This protein binds this small molecule.
Small molecule (SMILES): CC(=O)N[C@H]1[C@H](O[C@H]2[C@H](O)[C@@H](NC(C)=O)CO[C@@H]2CO)O[C@H](CO)[C@@H](O)[C@@H]1O

Sequence of chain 1.C:
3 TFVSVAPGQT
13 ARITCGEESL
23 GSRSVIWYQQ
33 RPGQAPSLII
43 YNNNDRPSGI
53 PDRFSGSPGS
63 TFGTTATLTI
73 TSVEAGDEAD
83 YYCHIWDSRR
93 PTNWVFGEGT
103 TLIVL

Sequence of chain 1.A:
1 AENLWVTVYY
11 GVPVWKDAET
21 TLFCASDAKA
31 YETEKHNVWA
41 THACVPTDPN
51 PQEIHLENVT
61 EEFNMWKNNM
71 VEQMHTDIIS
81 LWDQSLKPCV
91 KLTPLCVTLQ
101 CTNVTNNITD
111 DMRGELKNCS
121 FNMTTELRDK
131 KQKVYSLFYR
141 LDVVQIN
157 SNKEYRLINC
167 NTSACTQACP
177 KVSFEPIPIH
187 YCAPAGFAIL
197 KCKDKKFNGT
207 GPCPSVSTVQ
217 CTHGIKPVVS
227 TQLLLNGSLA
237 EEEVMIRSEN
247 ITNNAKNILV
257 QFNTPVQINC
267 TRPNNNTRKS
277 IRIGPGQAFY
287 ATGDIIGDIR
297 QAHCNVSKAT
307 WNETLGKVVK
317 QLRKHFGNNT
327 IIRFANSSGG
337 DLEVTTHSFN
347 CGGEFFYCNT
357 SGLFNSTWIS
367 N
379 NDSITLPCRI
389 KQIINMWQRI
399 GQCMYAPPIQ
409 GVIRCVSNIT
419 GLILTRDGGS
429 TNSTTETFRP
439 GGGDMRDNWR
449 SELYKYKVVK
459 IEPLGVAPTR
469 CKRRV

Binding-site contacts:
Ligand atom O6 contacts residue ASN271 of chain 1.A at 4.4 Å.
Ligand atom C7 contacts residue PHE64 of chain 1.C at 4.5 Å (hydrophobic).
Ligand atom C6 contacts residue ILE292 of chain 1.A at 4.4 Å (hydrophobic).
Ligand atom O5 contacts residue ILE292 of chain 1.A at 3.3 Å.
Ligand atom C1 contacts residue ILE292 of chain 1.A at 3.9 Å (hydrophobic).
Ligand atom C4 contacts residue ASN271 of chain 1.A at 4.2 Å.
Ligand atom C3 contacts residue ASN271 of chain 1.A at 3.8 Å.
Ligand atom C7 contacts residue ASN271 of chain 1.A at 3.5 Å.
Ligand atom O5 contacts residue ASN271 of chain 1.A at 2.3 Å (h-bond).
Ligand atom C1 contacts residue ASN271 of chain 1.A at 1.4 Å.
Ligand atom N2 contacts residue ASN271 of chain 1.A at 2.9 Å (h-bond).
Ligand atom C8 contacts residue VAL410 of chain 1.A at 4.5 Å (hydrophobic).
Ligand atom O6 contacts residue ILE292 of chain 1.A at 3.4 Å.
Ligand atom C5 contacts residue ASN271 of chain 1.A at 3.6 Å.
Ligand atom O7 contacts residue ASN271 of chain 1.A at 3.6 Å.
Ligand atom O6 contacts residue THR273 of chain 1.A at 4.2 Å.
Ligand atom C2 contacts residue ASN271 of chain 1.A at 2.4 Å.
Ligand atom C2 contacts residue ILE292 of chain 1.A at 4.3 Å (hydrophobic).
Ligand atom C5 contacts residue ILE292 of chain 1.A at 4.3 Å (hydrophobic).
Ligand atom O7 contacts residue PHE64 of chain 1.C at 3.3 Å.